Sequence of chain 1.W:
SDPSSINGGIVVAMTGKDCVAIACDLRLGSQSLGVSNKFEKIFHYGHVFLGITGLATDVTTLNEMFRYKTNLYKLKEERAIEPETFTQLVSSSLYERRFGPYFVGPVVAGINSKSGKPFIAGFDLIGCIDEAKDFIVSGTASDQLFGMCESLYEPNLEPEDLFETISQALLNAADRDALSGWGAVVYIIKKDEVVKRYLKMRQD

Sequence of chain 1.X:
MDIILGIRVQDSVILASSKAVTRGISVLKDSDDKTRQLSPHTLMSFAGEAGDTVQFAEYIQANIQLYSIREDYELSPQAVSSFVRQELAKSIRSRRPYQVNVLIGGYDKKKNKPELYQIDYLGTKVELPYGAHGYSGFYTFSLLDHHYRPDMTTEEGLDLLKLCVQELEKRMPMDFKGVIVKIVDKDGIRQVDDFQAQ

Binding-site contacts:
Ligand atom C35 contacts residue LYS33 of chain 1.K at 3.6 Å.
Ligand atom C7 contacts residue GLY47 of chain 1.K at 4.0 Å.
Ligand atom C35 contacts residue THR1 of chain 1.K at 3.2 Å.
Ligand atom C4 contacts residue TYR114 of chain 1.K at 4.1 Å (hydrophobic).
Ligand atom C38 contacts residue ALA46 of chain 1.K at 3.7 Å (hydrophobic).
Ligand atom O33 contacts residue TYR170 of chain 1.K at 3.9 Å.
Ligand atom C1 contacts residue GLY47 of chain 1.K at 3.7 Å.
Ligand atom C27 contacts residue THR1 of chain 1.K at 3.9 Å.
Ligand atom O40 contacts residue GLY47 of chain 1.K at 3.0 Å (h-bond).
Ligand atom O31 contacts residue THR21 of chain 1.K at 3.9 Å.
Ligand atom C38 contacts residue GLY48 of chain 1.K at 3.9 Å.
Ligand atom C2 contacts residue MET97 of chain 1.K at 4.0 Å (hydrophobic).
Ligand atom C38 contacts residue GLY47 of chain 1.K at 3.5 Å.
Ligand atom O17 contacts residue TYR170 of chain 1.K at 4.0 Å.
Ligand atom C38 contacts residue MET45 of chain 1.K at 3.8 Å (hydrophobic).
Ligand atom C36 contacts residue ALA20 of chain 1.K at 4.1 Å (hydrophobic).
Ligand atom C37 contacts residue MET45 of chain 1.K at 3.4 Å (hydrophobic).
Ligand atom C34 contacts residue THR1 of chain 1.K at 2.4 Å.
Ligand atom C21 contacts residue PHE138 of chain 1.X at 3.8 Å (hydrophobic).
Ligand atom C27 contacts residue SER131 of chain 1.K at 3.5 Å.
Ligand atom C21 contacts residue TYR135 of chain 1.X at 4.1 Å (hydrophobic).
Ligand atom O33 contacts residue ARG19 of chain 1.K at 2.8 Å (salt-bridge).
Ligand atom C30 contacts residue THR21 of chain 1.K at 4.1 Å.
Ligand atom C38 contacts residue ALA49 of chain 1.K at 3.8 Å (hydrophobic).
Ligand atom C37 contacts residue LYS33 of chain 1.K at 4.0 Å.
Ligand atom C39 contacts residue THR1 of chain 1.K at 1.3 Å.
Ligand atom C37 contacts residue THR1 of chain 1.K at 3.8 Å.
Ligand atom O33 contacts residue ALA20 of chain 1.K at 4.0 Å.
Ligand atom C21 contacts residue ILE25 of chain 1.J at 3.4 Å (hydrophobic).
Ligand atom N29 contacts residue THR1 of chain 1.K at 2.9 Å (h-bond).
Ligand atom C20 contacts residue ILE25 of chain 1.J at 3.6 Å (hydrophobic).
Ligand atom O33 contacts residue THR1 of chain 1.K at 2.6 Å (h-bond).
Ligand atom O33 contacts residue LYS33 of chain 1.K at 3.2 Å (salt-bridge).
Ligand atom C32 contacts residue ARG19 of chain 1.K at 3.8 Å.
Ligand atom C22 contacts residue TYR135 of chain 1.X at 3.8 Å (hydrophobic).
Ligand atom C30 contacts residue THR1 of chain 1.K at 3.3 Å.
Ligand atom O40 contacts residue ALA46 of chain 1.K at 3.3 Å.
Ligand atom C32 contacts residue THR1 of chain 1.K at 2.9 Å.
Ligand atom O40 contacts residue THR1 of chain 1.K at 2.3 Å (h-bond).
Ligand atom C27 contacts residue TYR170 of chain 1.K at 4.0 Å (hydrophobic).

Sequence of chain 1.K:
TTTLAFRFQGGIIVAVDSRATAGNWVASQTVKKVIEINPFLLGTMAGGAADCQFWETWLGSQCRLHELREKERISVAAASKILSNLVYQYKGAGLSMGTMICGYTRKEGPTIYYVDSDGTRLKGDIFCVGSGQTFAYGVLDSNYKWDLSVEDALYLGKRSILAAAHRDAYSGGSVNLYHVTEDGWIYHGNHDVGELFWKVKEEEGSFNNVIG

A small-molecule ligand and the protein it binds are described below.
Small molecule (SMILES): CC[C@H](C)[C@H](C=O)[C@@H](O)C(=O)N[C@H]1C[C@H]1C[C@@H](CCc1ccccc1)NC(=O)[C@H](C)NC(=O)OCc1ccccc1

Sequence of chain 1.J:
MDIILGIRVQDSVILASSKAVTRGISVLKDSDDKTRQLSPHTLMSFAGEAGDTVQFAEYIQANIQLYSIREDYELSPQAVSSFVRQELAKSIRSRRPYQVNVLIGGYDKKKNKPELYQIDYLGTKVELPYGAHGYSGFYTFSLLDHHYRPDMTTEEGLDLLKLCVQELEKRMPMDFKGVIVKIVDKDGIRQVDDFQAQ